Binding-site contacts:
Ligand atom N contacts residue PHE36 of chain 1.C at 3.4 Å.
Ligand atom O contacts residue LYS47 of chain 1.C at 2.8 Å.
Ligand atom CZ3 contacts residue LEU45 of chain 1.C at 3.5 Å (hydrophobic).
Ligand atom CA contacts residue HIS46 of chain 1.C at 3.3 Å.
Ligand atom CA contacts residue LEU115 of chain 1.B at 3.2 Å (hydrophobic).
Ligand atom CB contacts residue TYR48 of chain 1.C at 3.4 Å (hydrophobic).
Ligand atom N contacts residue LEU115 of chain 1.B at 3.2 Å (h-bond).
Ligand atom CZ3 contacts residue HIS46 of chain 1.C at 3.3 Å.
Ligand atom CB contacts residue LYS47 of chain 1.C at 3.5 Å.
Ligand atom O contacts residue VAL50 of chain 1.C at 3.0 Å (h-bond).
Ligand atom C contacts residue PHE36 of chain 1.C at 3.3 Å (hydrophobic).
Ligand atom CB contacts residue HIS46 of chain 1.C at 3.7 Å.
Ligand atom CB contacts residue GLU49 of chain 1.C at 3.9 Å.
Ligand atom N contacts residue HIS46 of chain 1.C at 3.1 Å (h-bond).
Ligand atom O contacts residue HIS46 of chain 1.C at 3.5 Å.
Ligand atom CB contacts residue LEU115 of chain 1.B at 3.2 Å (hydrophobic).
Ligand atom OG contacts residue GLU4 of chain 1.B at 3.5 Å (salt-bridge).
Ligand atom CE2 contacts residue SER39 of chain 1.C at 3.6 Å.
Ligand atom O contacts residue PHE36 of chain 1.C at 3.5 Å.
Ligand atom CD1 contacts residue SER39 of chain 1.C at 3.5 Å.
Ligand atom CD1 contacts residue PHE36 of chain 1.C at 3.5 Å (hydrophobic).
Ligand atom N contacts residue VAL50 of chain 1.C at 2.8 Å (h-bond).
Ligand atom N contacts residue PHE36 of chain 1.C at 3.7 Å.
Ligand atom CA contacts residue VAL50 of chain 1.C at 3.9 Å (hydrophobic).
Ligand atom CA contacts residue TYR48 of chain 1.C at 3.2 Å (hydrophobic).
Ligand atom C contacts residue TYR48 of chain 1.C at 3.8 Å (hydrophobic).
Ligand atom O contacts residue TYR48 of chain 1.C at 3.4 Å (h-bond).
Ligand atom N contacts residue TYR48 of chain 1.C at 3.3 Å (h-bond).
Ligand atom CB contacts residue VAL116 of chain 1.B at 2.5 Å (hydrophobic).
Ligand atom CZ2 contacts residue SER39 of chain 1.C at 3.0 Å.
Ligand atom CA contacts residue PHE36 of chain 1.C at 3.2 Å (hydrophobic).
Ligand atom O contacts residue PHE36 of chain 1.C at 3.5 Å.
Ligand atom CE3 contacts residue HIS46 of chain 1.C at 3.7 Å.
Ligand atom CA contacts residue VAL116 of chain 1.B at 3.2 Å (hydrophobic).
Ligand atom C contacts residue HIS46 of chain 1.C at 3.7 Å.
Ligand atom CH2 contacts residue LEU45 of chain 1.C at 3.3 Å (hydrophobic).
Ligand atom CZ2 contacts residue LEU45 of chain 1.C at 3.7 Å (hydrophobic).
Ligand atom NE1 contacts residue SER39 of chain 1.C at 2.6 Å (h-bond).
Ligand atom C contacts residue PHE36 of chain 1.C at 3.5 Å (hydrophobic).
Ligand atom O contacts residue GLU49 of chain 1.C at 3.2 Å.

Sequence of chain 1.B:
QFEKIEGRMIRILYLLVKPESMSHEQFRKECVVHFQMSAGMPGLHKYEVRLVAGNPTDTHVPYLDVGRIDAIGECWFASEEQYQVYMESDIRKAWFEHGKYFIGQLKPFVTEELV

The small molecule below binds the protein below.
Small molecule (SMILES): C[C@H](N)C(=O)N[C@@H](CO)C(=O)N[C@@H](CC1=c2ccccc2=NC1)C(=O)N[C@@H](CO)C(=O)N[C@@H](C)C=O

Sequence of chain 1.C:
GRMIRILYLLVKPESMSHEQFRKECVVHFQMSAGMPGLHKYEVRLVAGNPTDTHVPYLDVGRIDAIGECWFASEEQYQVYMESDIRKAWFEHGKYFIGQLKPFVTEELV